Binding-site contacts:
Ligand atom O1 contacts residue LYS70 of chain 1.D at 2.8 Å (salt-bridge).
Ligand atom O4 contacts residue THR112 of chain 1.D at 4.4 Å.
Ligand atom O4 contacts residue ASN113 of chain 1.D at 3.5 Å (h-bond).
Ligand atom O4 contacts residue ILE241 of chain 1.D at 4.1 Å.
Ligand atom C5 contacts residue CYS242 of chain 1.D at 1.8 Å (hydrophobic).
Ligand atom C4 contacts residue ASN113 of chain 1.D at 3.3 Å.
Ligand atom O2 contacts residue GLY398 of chain 1.D at 4.2 Å.
Ligand atom C2 contacts residue LEU411 of chain 1.D at 3.6 Å (hydrophobic).
Ligand atom C1 contacts residue GLY398 of chain 1.D at 4.3 Å.
Ligand atom C3 contacts residue THR409 of chain 1.D at 4.2 Å.
Ligand atom C2 contacts residue ILE241 of chain 1.D at 3.6 Å (hydrophobic).
Ligand atom O1 contacts residue THR409 of chain 1.D at 3.5 Å.
Ligand atom O2 contacts residue THR395 of chain 1.D at 4.0 Å.
Ligand atom C4 contacts residue THR409 of chain 1.D at 3.3 Å.
Ligand atom C3 contacts residue ASN113 of chain 1.D at 4.1 Å.
Ligand atom O2 contacts residue LYS70 of chain 1.D at 3.2 Å (salt-bridge).
Ligand atom C1 contacts residue LYS70 of chain 1.D at 3.4 Å.
Ligand atom O1 contacts residue THR408 of chain 1.D at 3.2 Å (h-bond).
Ligand atom C3 contacts residue LEU411 of chain 1.D at 4.1 Å (hydrophobic).
Ligand atom C5 contacts residue ILE241 of chain 1.D at 4.2 Å (hydrophobic).
Ligand atom C5 contacts residue SER243 of chain 1.D at 4.5 Å.
Ligand atom O4 contacts residue CYS242 of chain 1.D at 2.6 Å (h-bond).
Ligand atom C4 contacts residue CYS242 of chain 1.D at 4.2 Å (hydrophobic).
Ligand atom O2 contacts residue ILE241 of chain 1.D at 3.9 Å.
Ligand atom O1 contacts residue LEU411 of chain 1.D at 3.3 Å.
Ligand atom O2 contacts residue SER243 of chain 1.D at 4.3 Å.
Ligand atom C3 contacts residue ILE241 of chain 1.D at 4.0 Å (hydrophobic).
Ligand atom O1 contacts residue GLY398 of chain 1.D at 4.1 Å.
Ligand atom C5 contacts residue ASN113 of chain 1.D at 4.3 Å.
Ligand atom C1 contacts residue ILE241 of chain 1.D at 4.2 Å (hydrophobic).
Ligand atom C2 contacts residue CYS242 of chain 1.D at 3.2 Å (hydrophobic).
Ligand atom C1 contacts residue LEU411 of chain 1.D at 3.7 Å (hydrophobic).
Ligand atom C3 contacts residue CYS242 of chain 1.D at 2.9 Å (hydrophobic).
Ligand atom C2 contacts residue SER243 of chain 1.D at 4.2 Å.
Ligand atom O4 contacts residue ILE240 of chain 1.D at 4.3 Å.
Ligand atom C1 contacts residue THR408 of chain 1.D at 4.4 Å.

Sequence of chain 1.D:
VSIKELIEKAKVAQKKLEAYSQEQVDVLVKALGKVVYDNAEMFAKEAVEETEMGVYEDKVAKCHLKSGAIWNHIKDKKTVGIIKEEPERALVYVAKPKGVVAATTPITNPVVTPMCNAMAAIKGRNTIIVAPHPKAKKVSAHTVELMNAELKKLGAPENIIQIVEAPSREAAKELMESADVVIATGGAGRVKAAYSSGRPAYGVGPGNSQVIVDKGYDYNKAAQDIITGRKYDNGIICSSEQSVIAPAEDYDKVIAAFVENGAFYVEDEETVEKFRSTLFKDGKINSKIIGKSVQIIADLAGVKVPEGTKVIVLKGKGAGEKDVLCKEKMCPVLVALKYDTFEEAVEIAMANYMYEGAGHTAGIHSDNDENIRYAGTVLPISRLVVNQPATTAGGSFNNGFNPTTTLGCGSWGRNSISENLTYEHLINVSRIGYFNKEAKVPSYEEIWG

The protein below binds the small molecule below.
Small molecule (SMILES): C/C(=C\C(=O)O)C(=O)O